This protein binds this small molecule.
Small molecule (SMILES): N#Cc1cnn2c(NC3CC3)cc(-c3nnn(CCN4CCCCC4)c3-c3ccc(=O)[nH]c3)nc12

Binding-site contacts:
Ligand atom C18 contacts residue HIS115 of chain 1.A at 3.7 Å.
Ligand atom N7 contacts residue VAL66 of chain 1.A at 3.7 Å.
Ligand atom C7 contacts residue VAL53 of chain 1.A at 3.4 Å (hydrophobic).
Ligand atom N8 contacts residue PHE113 of chain 1.A at 3.5 Å.
Ligand atom C6 contacts residue VAL53 of chain 1.A at 3.8 Å (hydrophobic).
Ligand atom C20 contacts residue GLU114 of chain 1.A at 3.3 Å.
Ligand atom C contacts residue LYS68 of chain 1.A at 3.6 Å.
Ligand atom N9 contacts residue VAL66 of chain 1.A at 3.8 Å.
Ligand atom N5 contacts residue VAL116 of chain 1.A at 2.8 Å (h-bond).
Ligand atom C5 contacts residue VAL53 of chain 1.A at 3.7 Å (hydrophobic).
Ligand atom N contacts residue ASP175 of chain 1.A at 3.0 Å (salt-bridge).
Ligand atom C16 contacts residue MET163 of chain 1.A at 3.5 Å (hydrophobic).
Ligand atom C20 contacts residue ILE95 of chain 1.A at 3.8 Å (hydrophobic).
Ligand atom C20 contacts residue VAL66 of chain 1.A at 3.9 Å (hydrophobic).
Ligand atom C22 contacts residue ILE174 of chain 1.A at 3.7 Å (hydrophobic).
Ligand atom N8 contacts residue ILE174 of chain 1.A at 3.7 Å.
Ligand atom C19 contacts residue LEU45 of chain 1.A at 3.8 Å (hydrophobic).
Ligand atom C23 contacts residue VAL66 of chain 1.A at 3.8 Å (hydrophobic).
Ligand atom C16 contacts residue VAL116 of chain 1.A at 3.9 Å (hydrophobic).
Ligand atom C1 contacts residue ASP175 of chain 1.A at 3.9 Å.
Ligand atom N9 contacts residue ILE174 of chain 1.A at 3.8 Å.
Ligand atom C17 contacts residue ASN118 of chain 1.A at 3.7 Å.
Ligand atom N6 contacts residue MET163 of chain 1.A at 3.6 Å.
Ligand atom N3 contacts residue VAL53 of chain 1.A at 3.7 Å.
Ligand atom C9 contacts residue ARG47 of chain 1.A at 3.6 Å.
Ligand atom C19 contacts residue HIS115 of chain 1.A at 3.8 Å.
Ligand atom N8 contacts residue ILE95 of chain 1.A at 3.6 Å.
Ligand atom C20 contacts residue VAL116 of chain 1.A at 3.6 Å (hydrophobic).
Ligand atom O contacts residue ASP175 of chain 1.A at 3.2 Å.
Ligand atom C contacts residue ASP175 of chain 1.A at 3.6 Å.
Ligand atom C2 contacts residue VAL53 of chain 1.A at 3.9 Å (hydrophobic).
Ligand atom C15 contacts residue MET163 of chain 1.A at 3.8 Å (hydrophobic).
Ligand atom N contacts residue ILE174 of chain 1.A at 3.9 Å.
Ligand atom N7 contacts residue VAL116 of chain 1.A at 3.1 Å (h-bond).
Ligand atom C1 contacts residue ILE174 of chain 1.A at 3.8 Å (hydrophobic).
Ligand atom C18 contacts residue ASN118 of chain 1.A at 3.6 Å.
Ligand atom O contacts residue LYS68 of chain 1.A at 2.8 Å (salt-bridge).
Ligand atom N6 contacts residue VAL66 of chain 1.A at 3.7 Å.
Ligand atom C17 contacts residue VAL116 of chain 1.A at 3.5 Å (hydrophobic).
Ligand atom C18 contacts residue VAL116 of chain 1.A at 3.3 Å (hydrophobic).

Sequence of chain 1.A:
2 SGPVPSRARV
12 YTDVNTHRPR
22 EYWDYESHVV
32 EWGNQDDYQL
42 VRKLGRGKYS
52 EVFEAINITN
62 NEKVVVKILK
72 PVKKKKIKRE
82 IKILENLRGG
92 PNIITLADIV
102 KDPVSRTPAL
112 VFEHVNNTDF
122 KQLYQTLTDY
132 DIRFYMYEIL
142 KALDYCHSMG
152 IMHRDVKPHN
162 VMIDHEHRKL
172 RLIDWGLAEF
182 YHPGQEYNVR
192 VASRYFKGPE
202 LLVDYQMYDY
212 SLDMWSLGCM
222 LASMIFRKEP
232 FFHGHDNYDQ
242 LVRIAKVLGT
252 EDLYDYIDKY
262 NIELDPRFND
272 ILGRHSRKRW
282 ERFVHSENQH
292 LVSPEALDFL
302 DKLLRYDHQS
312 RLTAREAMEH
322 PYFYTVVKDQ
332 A